The small molecule below binds the protein below.
Small molecule (SMILES): CC(=O)N[C@@H]1[C@@H](O)[C@H](O[C@@H]2O[C@H](CO)[C@@H](O[C@@H]3O[C@H](CO)[C@@H](O)[C@H](O)[C@H]3NC(C)=O)[C@H](O)[C@H]2NC(C)=O)[C@@H](CO)O[C@H]1O

Sequence of chain 1.D:
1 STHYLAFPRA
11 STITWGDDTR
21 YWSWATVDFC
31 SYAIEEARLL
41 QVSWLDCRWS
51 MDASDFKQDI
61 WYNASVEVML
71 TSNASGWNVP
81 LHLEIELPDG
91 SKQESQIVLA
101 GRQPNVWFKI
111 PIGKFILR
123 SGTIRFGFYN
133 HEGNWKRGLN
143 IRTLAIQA

Binding-site contacts:
Ligand atom C6 contacts residue TRP137 of chain 1.D at 3.5 Å (hydrophobic).
Ligand atom O5 contacts residue TRP137 of chain 1.D at 3.6 Å.
Ligand atom C2 contacts residue GLY135 of chain 1.D at 3.7 Å.
Ligand atom O4 contacts residue SER43 of chain 1.D at 3.1 Å.
Ligand atom C5 contacts residue TRP137 of chain 1.D at 3.5 Å (hydrophobic).
Ligand atom C2 contacts residue TRP15 of chain 1.D at 4.0 Å (hydrophobic).
Ligand atom C7 contacts residue TRP15 of chain 1.D at 3.3 Å (hydrophobic).
Ligand atom O3 contacts residue SER43 of chain 1.D at 3.4 Å (h-bond).
Ligand atom C7 contacts residue VAL42 of chain 1.D at 4.1 Å (hydrophobic).
Ligand atom O6 contacts residue TRP44 of chain 1.D at 3.3 Å.
Ligand atom C7 contacts residue GLY135 of chain 1.D at 3.5 Å.
Ligand atom O7 contacts residue TRP44 of chain 1.D at 2.9 Å (h-bond).
Ligand atom C6 contacts residue TRP44 of chain 1.D at 3.9 Å (hydrophobic).
Ligand atom O7 contacts residue TRP15 of chain 1.D at 3.6 Å.
Ligand atom O5 contacts residue TRP44 of chain 1.D at 3.7 Å.
Ligand atom C1 contacts residue TRP44 of chain 1.D at 3.6 Å (hydrophobic).
Ligand atom C7 contacts residue SER43 of chain 1.D at 3.9 Å.
Ligand atom N2 contacts residue GLY135 of chain 1.D at 2.7 Å (h-bond).
Ligand atom O7 contacts residue VAL42 of chain 1.D at 3.4 Å.
Ligand atom C3 contacts residue GLY135 of chain 1.D at 3.7 Å.
Ligand atom C4 contacts residue SER43 of chain 1.D at 3.8 Å.
Ligand atom C7 contacts residue TRP44 of chain 1.D at 4.1 Å (hydrophobic).
Ligand atom O6 contacts residue THR14 of chain 1.D at 3.0 Å.
Ligand atom C3 contacts residue TRP15 of chain 1.D at 3.8 Å (hydrophobic).
Ligand atom C2 contacts residue TRP44 of chain 1.D at 4.1 Å (hydrophobic).
Ligand atom C1 contacts residue SER43 of chain 1.D at 4.2 Å.
Ligand atom C8 contacts residue TRP15 of chain 1.D at 3.5 Å (hydrophobic).
Ligand atom C4 contacts residue TRP44 of chain 1.D at 4.1 Å (hydrophobic).
Ligand atom N2 contacts residue TRP15 of chain 1.D at 3.4 Å (h-bond).
Ligand atom C8 contacts residue VAL42 of chain 1.D at 4.1 Å (hydrophobic).
Ligand atom O7 contacts residue GLY135 of chain 1.D at 3.4 Å (h-bond).
Ligand atom O7 contacts residue SER43 of chain 1.D at 2.9 Å (h-bond).
Ligand atom C5 contacts residue TRP44 of chain 1.D at 3.7 Å (hydrophobic).
Ligand atom C3 contacts residue SER43 of chain 1.D at 3.5 Å.
Ligand atom O3 contacts residue GLY135 of chain 1.D at 3.6 Å.
Ligand atom C1 contacts residue TRP137 of chain 1.D at 4.1 Å (hydrophobic).
Ligand atom O3 contacts residue TRP44 of chain 1.D at 3.2 Å.
Ligand atom C8 contacts residue TYR21 of chain 1.D at 3.6 Å (hydrophobic).
Ligand atom C3 contacts residue TRP44 of chain 1.D at 4.1 Å (hydrophobic).
Ligand atom O3 contacts residue TRP15 of chain 1.D at 2.8 Å (h-bond).